Sequence of chain 2.A:
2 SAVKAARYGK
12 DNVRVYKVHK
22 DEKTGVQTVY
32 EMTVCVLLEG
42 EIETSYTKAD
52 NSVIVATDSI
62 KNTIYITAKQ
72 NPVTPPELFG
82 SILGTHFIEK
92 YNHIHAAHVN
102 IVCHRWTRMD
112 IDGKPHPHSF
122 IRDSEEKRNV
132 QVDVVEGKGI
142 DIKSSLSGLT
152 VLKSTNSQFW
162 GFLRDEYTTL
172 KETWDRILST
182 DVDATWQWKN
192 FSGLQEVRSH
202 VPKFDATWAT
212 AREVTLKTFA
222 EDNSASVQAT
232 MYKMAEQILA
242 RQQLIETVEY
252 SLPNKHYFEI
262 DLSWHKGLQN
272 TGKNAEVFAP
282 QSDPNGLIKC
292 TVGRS

Sequence of chain 1.A:
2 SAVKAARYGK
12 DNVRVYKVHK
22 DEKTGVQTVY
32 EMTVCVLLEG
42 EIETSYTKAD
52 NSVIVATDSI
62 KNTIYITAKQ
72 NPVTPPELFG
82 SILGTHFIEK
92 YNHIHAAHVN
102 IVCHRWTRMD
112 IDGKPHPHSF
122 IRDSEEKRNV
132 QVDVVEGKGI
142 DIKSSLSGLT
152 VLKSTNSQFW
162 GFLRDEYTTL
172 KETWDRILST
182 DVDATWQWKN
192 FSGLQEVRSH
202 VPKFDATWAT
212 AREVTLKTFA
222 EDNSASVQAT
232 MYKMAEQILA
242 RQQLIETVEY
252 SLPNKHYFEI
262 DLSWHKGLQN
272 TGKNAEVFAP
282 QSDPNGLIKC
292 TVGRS

This small molecule binds to this protein.
Small molecule (SMILES): O=c1[nH]c(=O)c2[nH]c([N+](=O)[O-])nc2[nH]1

Binding-site contacts:
Ligand atom O11 contacts residue LEU171 of chain 1.A at 2.8 Å.
Ligand atom O12 contacts residue ASP59 of chain 2.A at 3.5 Å.
Ligand atom O2 contacts residue GLN229 of chain 1.A at 3.7 Å.
Ligand atom O11 contacts residue ASP59 of chain 2.A at 2.8 Å (salt-bridge).
Ligand atom N3 contacts residue PHE160 of chain 1.A at 3.6 Å.
Ligand atom N3 contacts residue ASN255 of chain 1.A at 3.3 Å (h-bond).
Ligand atom N9 contacts residue ARG177 of chain 1.A at 3.8 Å.
Ligand atom O12 contacts residue LEU171 of chain 1.A at 3.4 Å.
Ligand atom C8 contacts residue THR58 of chain 2.A at 3.2 Å.
Ligand atom O6 contacts residue ILE55 of chain 2.A at 3.5 Å.
Ligand atom O6 contacts residue GLN229 of chain 1.A at 2.9 Å (h-bond).
Ligand atom O6 contacts residue THR58 of chain 2.A at 3.8 Å.
Ligand atom N1 contacts residue GLN229 of chain 1.A at 3.0 Å (h-bond).
Ligand atom C8 contacts residue PHE160 of chain 1.A at 3.6 Å (hydrophobic).
Ligand atom C4 contacts residue ASN255 of chain 1.A at 3.7 Å.
Ligand atom N10 contacts residue LEU171 of chain 1.A at 3.2 Å.
Ligand atom O12 contacts residue THR58 of chain 2.A at 3.4 Å (h-bond).
Ligand atom O6 contacts residue TYR9 of chain 2.A at 3.8 Å.
Ligand atom C5 contacts residue PHE160 of chain 1.A at 3.3 Å (hydrophobic).
Ligand atom N9 contacts residue PHE160 of chain 1.A at 3.5 Å.
Ligand atom C6 contacts residue PHE160 of chain 1.A at 3.4 Å (hydrophobic).
Ligand atom O11 contacts residue ALA57 of chain 2.A at 2.8 Å.
Ligand atom C2 contacts residue ARG177 of chain 1.A at 3.5 Å.
Ligand atom C2 contacts residue GLN229 of chain 1.A at 3.8 Å.
Ligand atom O2 contacts residue SER227 of chain 1.A at 3.4 Å.
Ligand atom C4 contacts residue PHE160 of chain 1.A at 3.4 Å (hydrophobic).
Ligand atom N3 contacts residue ARG177 of chain 1.A at 2.9 Å (salt-bridge).
Ligand atom C4 contacts residue ARG177 of chain 1.A at 3.7 Å.
Ligand atom N7 contacts residue THR58 of chain 2.A at 2.9 Å (h-bond).
Ligand atom O11 contacts residue THR58 of chain 2.A at 3.2 Å (h-bond).
Ligand atom N10 contacts residue ALA57 of chain 2.A at 3.8 Å.
Ligand atom O2 contacts residue VAL228 of chain 1.A at 2.8 Å (h-bond).
Ligand atom N7 contacts residue ALA57 of chain 2.A at 3.7 Å.
Ligand atom N10 contacts residue THR58 of chain 2.A at 3.2 Å (h-bond).
Ligand atom C2 contacts residue PHE160 of chain 1.A at 3.6 Å (hydrophobic).
Ligand atom N1 contacts residue PHE160 of chain 1.A at 3.5 Å.
Ligand atom N10 contacts residue ASP59 of chain 2.A at 3.3 Å (salt-bridge).
Ligand atom O2 contacts residue ARG177 of chain 1.A at 2.9 Å (salt-bridge).
Ligand atom N7 contacts residue PHE160 of chain 1.A at 3.5 Å.
Ligand atom C6 contacts residue GLN229 of chain 1.A at 3.7 Å.